The small molecule below binds the protein below.
Small molecule (SMILES): CC(=O)N[C@@H]1[C@@H](O)[C@H](O)[C@@H](CO)O[C@H]1O

Sequence of chain 1.D:
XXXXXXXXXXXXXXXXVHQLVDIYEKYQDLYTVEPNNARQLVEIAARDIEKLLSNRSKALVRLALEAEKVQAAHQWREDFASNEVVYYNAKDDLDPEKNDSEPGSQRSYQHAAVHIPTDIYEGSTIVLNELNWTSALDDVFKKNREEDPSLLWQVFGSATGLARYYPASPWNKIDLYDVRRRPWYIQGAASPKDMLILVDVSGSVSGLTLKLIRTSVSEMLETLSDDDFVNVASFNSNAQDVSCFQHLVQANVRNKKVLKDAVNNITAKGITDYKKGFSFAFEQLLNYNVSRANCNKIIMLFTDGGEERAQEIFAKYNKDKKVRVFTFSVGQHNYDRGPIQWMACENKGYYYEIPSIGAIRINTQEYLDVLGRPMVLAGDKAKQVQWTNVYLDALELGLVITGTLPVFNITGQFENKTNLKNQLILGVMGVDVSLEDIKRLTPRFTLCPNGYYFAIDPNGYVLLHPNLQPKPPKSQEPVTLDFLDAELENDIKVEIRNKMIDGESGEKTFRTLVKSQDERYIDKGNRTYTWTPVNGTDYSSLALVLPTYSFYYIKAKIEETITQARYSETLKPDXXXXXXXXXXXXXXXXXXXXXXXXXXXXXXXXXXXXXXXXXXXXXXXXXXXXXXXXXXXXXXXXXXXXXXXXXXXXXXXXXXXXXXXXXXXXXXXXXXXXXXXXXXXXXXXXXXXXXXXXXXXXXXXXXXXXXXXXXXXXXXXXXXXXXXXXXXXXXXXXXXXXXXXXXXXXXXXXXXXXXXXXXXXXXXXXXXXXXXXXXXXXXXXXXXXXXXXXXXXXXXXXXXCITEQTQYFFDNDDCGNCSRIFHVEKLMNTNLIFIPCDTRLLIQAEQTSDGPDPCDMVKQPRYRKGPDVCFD

Binding-site contacts:
Ligand atom O7 contacts residue ASN988 of chain 1.D at 2.5 Å (h-bond).
Ligand atom C1 contacts residue ASN988 of chain 1.D at 3.3 Å.
Ligand atom C7 contacts residue ASN988 of chain 1.D at 2.9 Å.
Ligand atom O5 contacts residue ASN988 of chain 1.D at 4.5 Å.
Ligand atom C8 contacts residue ASN988 of chain 1.D at 3.5 Å.
Ligand atom C2 contacts residue ASN988 of chain 1.D at 3.9 Å.
Ligand atom N2 contacts residue ASN988 of chain 1.D at 3.6 Å (h-bond).